This small molecule binds to this protein.
Small molecule (SMILES): CC(=O)N[C@@H]1[C@@H](O)[C@H](O)[C@@H](CO)O[C@H]1O

Sequence of chain 1.B:
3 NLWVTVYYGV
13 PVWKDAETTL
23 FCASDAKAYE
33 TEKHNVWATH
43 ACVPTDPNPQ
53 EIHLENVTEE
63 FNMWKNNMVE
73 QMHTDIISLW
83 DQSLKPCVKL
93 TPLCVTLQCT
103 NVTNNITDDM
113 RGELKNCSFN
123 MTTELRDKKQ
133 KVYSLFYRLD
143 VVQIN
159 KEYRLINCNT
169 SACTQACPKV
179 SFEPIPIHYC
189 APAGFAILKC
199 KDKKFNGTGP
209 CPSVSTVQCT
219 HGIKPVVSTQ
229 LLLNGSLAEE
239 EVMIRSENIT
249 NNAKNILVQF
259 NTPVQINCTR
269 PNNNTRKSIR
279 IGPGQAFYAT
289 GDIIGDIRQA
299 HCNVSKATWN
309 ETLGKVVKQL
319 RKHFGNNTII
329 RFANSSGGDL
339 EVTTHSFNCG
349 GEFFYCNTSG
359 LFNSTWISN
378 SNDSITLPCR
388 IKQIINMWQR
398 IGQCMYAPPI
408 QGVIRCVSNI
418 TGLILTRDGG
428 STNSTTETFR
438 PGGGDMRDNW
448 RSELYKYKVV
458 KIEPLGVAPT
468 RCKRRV

Binding-site contacts:
Ligand atom C1 contacts residue ASN324 of chain 1.B at 1.4 Å.
Ligand atom C8 contacts residue ASN324 of chain 1.B at 4.4 Å.
Ligand atom O5 contacts residue ASN324 of chain 1.B at 2.4 Å (h-bond).
Ligand atom C4 contacts residue ASN324 of chain 1.B at 4.3 Å.
Ligand atom C2 contacts residue ASN324 of chain 1.B at 2.5 Å.
Ligand atom C3 contacts residue ASN324 of chain 1.B at 3.8 Å.
Ligand atom C5 contacts residue ASN324 of chain 1.B at 3.7 Å.
Ligand atom O7 contacts residue ASN324 of chain 1.B at 3.2 Å (h-bond).
Ligand atom N2 contacts residue ASN324 of chain 1.B at 2.9 Å (h-bond).
Ligand atom C7 contacts residue ASN324 of chain 1.B at 3.2 Å.